Binding-site contacts:
Ligand atom C2 contacts residue MG1 of chain 1.NB at 2.8 Å.
Ligand atom O7 contacts residue MG1 of chain 1.NB at 2.1 Å.
Ligand atom C3 contacts residue MG1 of chain 1.NB at 2.9 Å.
Ligand atom O6P contacts residue ARG295 of chain 1.K at 2.8 Å (salt-bridge).
Ligand atom O2P contacts residue LYS334 of chain 1.K at 2.9 Å (salt-bridge).
Ligand atom O7 contacts residue LYS177 of chain 1.K at 2.6 Å (salt-bridge).
Ligand atom O1P contacts residue THR65 of chain 1.A at 2.5 Å (h-bond).
Ligand atom C contacts residue LYS175 of chain 1.K at 3.4 Å.
Ligand atom O7 contacts residue LYS175 of chain 1.K at 3.4 Å (salt-bridge).
Ligand atom O2 contacts residue THR173 of chain 1.K at 3.0 Å (h-bond).
Ligand atom O3 contacts residue HIS294 of chain 1.K at 2.9 Å (h-bond).
Ligand atom O2P contacts residue GLY380 of chain 1.K at 3.4 Å.
Ligand atom O5 contacts residue LEU335 of chain 1.K at 3.4 Å.
Ligand atom O2 contacts residue ASP203 of chain 1.K at 3.3 Å (salt-bridge).
Ligand atom O4 contacts residue SER379 of chain 1.K at 2.9 Å (h-bond).
Ligand atom O4 contacts residue GLY380 of chain 1.K at 3.3 Å.
Ligand atom O5P contacts residue HIS327 of chain 1.K at 2.8 Å (h-bond).
Ligand atom O4P contacts residue ARG295 of chain 1.K at 2.8 Å (salt-bridge).
Ligand atom O3 contacts residue KCX201 of chain 1.K at 2.6 Å (h-bond).
Ligand atom O2 contacts residue MG1 of chain 1.NB at 2.2 Å.
Ligand atom C3 contacts residue KCX201 of chain 1.K at 3.1 Å.
Ligand atom O7 contacts residue ASP203 of chain 1.K at 3.0 Å (salt-bridge).
Ligand atom O3 contacts residue GLU204 of chain 1.K at 2.9 Å (salt-bridge).
Ligand atom O3 contacts residue MG1 of chain 1.NB at 2.0 Å.
Ligand atom P1 contacts residue THR65 of chain 1.A at 3.4 Å.
Ligand atom O2 contacts residue KCX201 of chain 1.K at 3.2 Å (h-bond).
Ligand atom O1P contacts residue LYS175 of chain 1.K at 3.4 Å.
Ligand atom O6 contacts residue GLU60 of chain 1.A at 3.3 Å (salt-bridge).
Ligand atom O6 contacts residue LYS334 of chain 1.K at 2.8 Å (salt-bridge).
Ligand atom C contacts residue ASN123 of chain 1.A at 3.5 Å.
Ligand atom C contacts residue MG1 of chain 1.NB at 2.9 Å.
Ligand atom O7 contacts residue ASN123 of chain 1.A at 3.0 Å (h-bond).
Ligand atom O2 contacts residue LYS175 of chain 1.K at 3.0 Å (salt-bridge).
Ligand atom O2P contacts residue TRP66 of chain 1.A at 3.2 Å.
Ligand atom O5P contacts residue SER379 of chain 1.K at 3.4 Å (h-bond).
Ligand atom O1P contacts residue GLY404 of chain 1.K at 2.8 Å (h-bond).
Ligand atom O2P contacts residue GLY381 of chain 1.K at 2.8 Å (h-bond).
Ligand atom O1 contacts residue LYS175 of chain 1.K at 3.2 Å (salt-bridge).
Ligand atom O7 contacts residue GLU204 of chain 1.K at 3.1 Å (salt-bridge).
Ligand atom O3P contacts residue GLY403 of chain 1.K at 2.8 Å (h-bond).

Sequence of chain 1.A:
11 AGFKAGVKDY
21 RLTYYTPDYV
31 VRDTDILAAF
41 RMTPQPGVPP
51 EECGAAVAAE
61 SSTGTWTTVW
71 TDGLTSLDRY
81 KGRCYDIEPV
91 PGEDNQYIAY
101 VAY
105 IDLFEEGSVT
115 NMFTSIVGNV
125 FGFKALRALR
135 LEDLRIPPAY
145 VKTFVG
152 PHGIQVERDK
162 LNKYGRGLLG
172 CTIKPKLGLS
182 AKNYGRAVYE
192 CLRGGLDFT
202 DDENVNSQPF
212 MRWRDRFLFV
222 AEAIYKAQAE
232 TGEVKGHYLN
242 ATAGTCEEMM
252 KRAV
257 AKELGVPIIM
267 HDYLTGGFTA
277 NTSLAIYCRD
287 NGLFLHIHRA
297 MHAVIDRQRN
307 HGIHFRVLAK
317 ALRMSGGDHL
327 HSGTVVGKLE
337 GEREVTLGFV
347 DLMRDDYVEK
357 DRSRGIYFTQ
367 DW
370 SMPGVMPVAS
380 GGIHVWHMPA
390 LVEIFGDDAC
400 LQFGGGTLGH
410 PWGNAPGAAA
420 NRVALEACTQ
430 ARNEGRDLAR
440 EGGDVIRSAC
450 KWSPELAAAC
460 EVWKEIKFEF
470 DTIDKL

Sequence of chain 1.K:
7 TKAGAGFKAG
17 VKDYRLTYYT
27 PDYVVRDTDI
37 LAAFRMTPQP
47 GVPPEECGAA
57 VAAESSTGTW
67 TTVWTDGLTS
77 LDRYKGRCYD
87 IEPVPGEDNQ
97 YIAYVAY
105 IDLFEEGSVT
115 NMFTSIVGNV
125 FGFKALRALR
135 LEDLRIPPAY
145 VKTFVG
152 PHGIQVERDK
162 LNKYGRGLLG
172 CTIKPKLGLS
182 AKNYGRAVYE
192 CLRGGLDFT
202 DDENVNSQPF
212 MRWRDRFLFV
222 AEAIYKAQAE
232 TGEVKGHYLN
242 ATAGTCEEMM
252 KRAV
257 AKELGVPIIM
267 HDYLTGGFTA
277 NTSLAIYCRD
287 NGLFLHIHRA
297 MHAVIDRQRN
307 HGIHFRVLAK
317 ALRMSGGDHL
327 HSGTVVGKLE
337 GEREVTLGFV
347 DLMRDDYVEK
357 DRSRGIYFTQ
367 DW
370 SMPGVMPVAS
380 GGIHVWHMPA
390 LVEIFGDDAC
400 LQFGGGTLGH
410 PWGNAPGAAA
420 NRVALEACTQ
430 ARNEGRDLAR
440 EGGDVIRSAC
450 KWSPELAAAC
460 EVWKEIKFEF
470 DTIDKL

A small-molecule ligand and the protein it binds are described below.
Small molecule (SMILES): O=C(O)[C@@](O)(COP(=O)(O)O)[C@H](O)[C@H](O)COP(=O)(O)O